Binding-site contacts:
Ligand atom F5 contacts residue ARG392 of chain 2.A at 3.4 Å.
Ligand atom C2 contacts residue MG1 of chain 2.D at 3.1 Å.
Ligand atom O2 contacts residue ASP343 of chain 2.A at 3.1 Å (salt-bridge).
Ligand atom C4 contacts residue MG1 of chain 2.D at 4.0 Å.
Ligand atom N3 contacts residue ASP344 of chain 2.A at 4.2 Å.
Ligand atom C6 contacts residue ASP344 of chain 2.A at 4.2 Å.
Ligand atom C2 contacts residue ASP242 of chain 2.A at 4.1 Å.
Ligand atom F5 contacts residue ARG182 of chain 2.A at 3.6 Å.
Ligand atom C5 contacts residue ASP343 of chain 2.A at 4.4 Å.
Ligand atom O2 contacts residue ASP242 of chain 2.A at 3.2 Å (salt-bridge).
Ligand atom C4 contacts residue ARG182 of chain 2.A at 4.5 Å.
Ligand atom C5 contacts residue ARG392 of chain 2.A at 4.2 Å.
Ligand atom C6 contacts residue ARG392 of chain 2.A at 3.8 Å.
Ligand atom C2 contacts residue ASP344 of chain 2.A at 3.1 Å.
Ligand atom C5 contacts residue ARG182 of chain 2.A at 4.3 Å.
Ligand atom N1 contacts residue ASP344 of chain 2.A at 3.1 Å (salt-bridge).
Ligand atom C4 contacts residue ASP343 of chain 2.A at 3.2 Å.
Ligand atom N1 contacts residue MG1 of chain 2.D at 4.1 Å.
Ligand atom C2 contacts residue ASP343 of chain 2.A at 3.2 Å.
Ligand atom N3 contacts residue MG1 of chain 2.D at 3.0 Å.
Ligand atom O4 contacts residue ARG182 of chain 2.A at 4.0 Å.
Ligand atom O2 contacts residue ASP344 of chain 2.A at 2.6 Å (salt-bridge).
Ligand atom O2 contacts residue MG1 of chain 2.D at 2.8 Å.
Ligand atom O4 contacts residue ASP343 of chain 2.A at 3.2 Å (salt-bridge).
Ligand atom O4 contacts residue MG1 of chain 2.D at 4.5 Å.
Ligand atom N3 contacts residue ASP343 of chain 2.A at 2.4 Å (salt-bridge).

Sequence of chain 2.A:
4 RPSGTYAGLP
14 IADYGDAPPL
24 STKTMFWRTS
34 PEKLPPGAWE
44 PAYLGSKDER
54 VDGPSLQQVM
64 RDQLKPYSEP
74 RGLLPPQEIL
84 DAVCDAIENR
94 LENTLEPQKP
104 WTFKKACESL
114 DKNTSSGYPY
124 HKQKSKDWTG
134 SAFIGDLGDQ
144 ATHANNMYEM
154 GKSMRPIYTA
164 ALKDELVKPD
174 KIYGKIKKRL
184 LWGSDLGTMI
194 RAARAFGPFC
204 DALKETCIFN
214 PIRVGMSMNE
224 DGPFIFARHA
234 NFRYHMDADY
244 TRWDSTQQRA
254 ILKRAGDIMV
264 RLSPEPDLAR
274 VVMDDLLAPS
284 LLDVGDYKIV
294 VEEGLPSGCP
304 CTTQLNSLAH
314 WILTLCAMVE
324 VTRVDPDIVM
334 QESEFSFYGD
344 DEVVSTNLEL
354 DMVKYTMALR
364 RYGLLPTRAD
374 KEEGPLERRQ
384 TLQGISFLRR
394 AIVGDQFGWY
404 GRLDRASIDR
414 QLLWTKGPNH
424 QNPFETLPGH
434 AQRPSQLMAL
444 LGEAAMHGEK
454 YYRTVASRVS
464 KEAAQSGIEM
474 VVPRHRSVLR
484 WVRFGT

This protein binds this small molecule.
Small molecule (SMILES): O=c1[nH]cc(F)c(=O)[nH]1